Sequence of chain 1.A:
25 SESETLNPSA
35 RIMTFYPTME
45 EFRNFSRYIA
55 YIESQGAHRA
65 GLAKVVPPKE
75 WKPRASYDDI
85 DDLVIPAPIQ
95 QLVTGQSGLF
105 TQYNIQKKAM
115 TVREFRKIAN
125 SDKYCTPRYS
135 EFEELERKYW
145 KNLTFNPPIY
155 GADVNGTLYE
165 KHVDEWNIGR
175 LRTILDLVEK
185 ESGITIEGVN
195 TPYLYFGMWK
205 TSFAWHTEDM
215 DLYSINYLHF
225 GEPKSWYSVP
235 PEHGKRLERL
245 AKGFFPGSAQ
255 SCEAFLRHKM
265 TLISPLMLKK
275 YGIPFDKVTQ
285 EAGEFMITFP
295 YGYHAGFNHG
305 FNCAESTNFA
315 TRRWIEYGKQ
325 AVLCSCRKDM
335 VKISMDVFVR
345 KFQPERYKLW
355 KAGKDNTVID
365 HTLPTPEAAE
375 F

Binding-site contacts:
Ligand atom CAJ contacts residue PHE207 of chain 1.A at 3.7 Å (hydrophobic).
Ligand atom CAJ contacts residue TYR199 of chain 1.A at 3.8 Å (hydrophobic).
Ligand atom OAS contacts residue TYR154 of chain 1.A at 3.0 Å (h-bond).
Ligand atom CAF contacts residue PHE207 of chain 1.A at 3.4 Å (hydrophobic).
Ligand atom CAM contacts residue TYR154 of chain 1.A at 3.1 Å (hydrophobic).
Ligand atom OAS contacts residue PHE207 of chain 1.A at 3.6 Å.
Ligand atom CAL contacts residue NI1 of chain 1.C at 3.2 Å.
Ligand atom CAD contacts residue TRP230 of chain 1.A at 3.4 Å (hydrophobic).
Ligand atom CAL contacts residue HIS210 of chain 1.A at 3.8 Å.
Ligand atom CAN contacts residue ASP157 of chain 1.A at 3.8 Å.
Ligand atom CAE contacts residue TRP230 of chain 1.A at 3.7 Å (hydrophobic).
Ligand atom CAP contacts residue ASP157 of chain 1.A at 3.5 Å.
Ligand atom NAA contacts residue NI1 of chain 1.C at 2.2 Å (h-bond).
Ligand atom OAT contacts residue PHE207 of chain 1.A at 3.5 Å.
Ligand atom CAN contacts residue TYR199 of chain 1.A at 3.5 Å (hydrophobic).
Ligand atom CAH contacts residue NI1 of chain 1.C at 3.0 Å.
Ligand atom CAI contacts residue NI1 of chain 1.C at 3.0 Å.
Ligand atom CAL contacts residue LYS263 of chain 1.A at 3.9 Å.
Ligand atom OAT contacts residue TYR154 of chain 1.A at 2.5 Å (h-bond).
Ligand atom CAI contacts residue HIS210 of chain 1.A at 4.0 Å.
Ligand atom CAH contacts residue HIS210 of chain 1.A at 3.8 Å.
Ligand atom OAR contacts residue HIS298 of chain 1.A at 2.5 Å (h-bond).
Ligand atom OAR contacts residue HIS210 of chain 1.A at 3.4 Å (h-bond).
Ligand atom CAO contacts residue ASP157 of chain 1.A at 3.9 Å.
Ligand atom NAA contacts residue HIS210 of chain 1.A at 3.1 Å (h-bond).
Ligand atom NAB contacts residue TYR199 of chain 1.A at 3.9 Å.
Ligand atom CAQ contacts residue ASP157 of chain 1.A at 3.4 Å.
Ligand atom CAD contacts residue PHE207 of chain 1.A at 3.7 Å (hydrophobic).
Ligand atom CAG contacts residue PHE207 of chain 1.A at 3.7 Å (hydrophobic).
Ligand atom OAR contacts residue GLU212 of chain 1.A at 2.9 Å (salt-bridge).
Ligand atom CAI contacts residue HIS298 of chain 1.A at 3.5 Å.
Ligand atom CAM contacts residue PHE207 of chain 1.A at 3.3 Å (hydrophobic).
Ligand atom NAC contacts residue ASP157 of chain 1.A at 3.0 Å (salt-bridge).
Ligand atom CAE contacts residue PHE207 of chain 1.A at 3.5 Å (hydrophobic).
Ligand atom CAE contacts residue ASN220 of chain 1.A at 3.9 Å.
Ligand atom CAK contacts residue TYR199 of chain 1.A at 3.9 Å (hydrophobic).
Ligand atom OAR contacts residue NI1 of chain 1.C at 2.2 Å (h-bond).
Ligand atom CAQ contacts residue TYR199 of chain 1.A at 3.8 Å (hydrophobic).
Ligand atom OAS contacts residue LYS228 of chain 1.A at 2.6 Å (salt-bridge).
Ligand atom CAM contacts residue LYS228 of chain 1.A at 3.8 Å.

This small molecule binds to this protein.
Small molecule (SMILES): O=C(O)c1ccc(O)c2ncc(N3CCNCC3)cc12